Binding-site contacts:
Ligand atom C29 contacts residue VAL92 of chain 1.B at 3.9 Å (hydrophobic).
Ligand atom C11 contacts residue PRO28 of chain 1.B at 3.5 Å (hydrophobic).
Ligand atom C26 contacts residue VAL33 of chain 1.B at 3.8 Å (hydrophobic).
Ligand atom C23 contacts residue ASN86 of chain 1.B at 3.3 Å.
Ligand atom N25 contacts residue VAL33 of chain 1.B at 3.7 Å.
Ligand atom N13 contacts residue LEU38 of chain 1.B at 3.7 Å.
Ligand atom C12 contacts residue PRO28 of chain 1.B at 3.6 Å (hydrophobic).
Ligand atom C15 contacts residue LEU38 of chain 1.B at 3.6 Å (hydrophobic).
Ligand atom C27 contacts residue VAL33 of chain 1.B at 3.7 Å (hydrophobic).
Ligand atom C24 contacts residue ILE40 of chain 1.B at 3.8 Å (hydrophobic).
Ligand atom C27 contacts residue VAL92 of chain 1.B at 3.7 Å (hydrophobic).
Ligand atom C10 contacts residue PRO28 of chain 1.B at 3.8 Å (hydrophobic).
Ligand atom O6 contacts residue PRO28 of chain 1.B at 3.4 Å.
Ligand atom O28 contacts residue ASN86 of chain 1.B at 2.9 Å (h-bond).
Ligand atom C5 contacts residue ARG91 of chain 1.B at 3.7 Å.
Ligand atom N18 contacts residue LEU38 of chain 1.B at 3.7 Å.
Ligand atom C3 contacts residue LEU27 of chain 1.B at 3.8 Å (hydrophobic).
Ligand atom C26 contacts residue PRO28 of chain 1.B at 3.7 Å (hydrophobic).
Ligand atom C1 contacts residue ARG91 of chain 1.B at 3.5 Å.
Ligand atom C22 contacts residue LEU38 of chain 1.B at 3.5 Å (hydrophobic).
Ligand atom C29 contacts residue PHE29 of chain 1.B at 3.8 Å (hydrophobic).
Ligand atom C14 contacts residue LEU38 of chain 1.B at 3.7 Å (hydrophobic).
Ligand atom C29 contacts residue VAL33 of chain 1.B at 3.7 Å (hydrophobic).
Ligand atom O28 contacts residue VAL92 of chain 1.B at 3.9 Å.
Ligand atom N13 contacts residue PRO28 of chain 1.B at 3.7 Å.
Ligand atom C29 contacts residue PRO28 of chain 1.B at 3.5 Å (hydrophobic).
Ligand atom C16 contacts residue VAL92 of chain 1.B at 3.8 Å (hydrophobic).
Ligand atom C5 contacts residue PRO28 of chain 1.B at 3.9 Å (hydrophobic).
Ligand atom C26 contacts residue LEU38 of chain 1.B at 3.8 Å (hydrophobic).
Ligand atom C9 contacts residue LEU27 of chain 1.B at 3.5 Å (hydrophobic).
Ligand atom O6 contacts residue ARG91 of chain 1.B at 2.8 Å (salt-bridge).
Ligand atom C7 contacts residue PRO28 of chain 1.B at 3.9 Å (hydrophobic).
Ligand atom C22 contacts residue ILE40 of chain 1.B at 3.7 Å (hydrophobic).
Ligand atom N17 contacts residue VAL92 of chain 1.B at 3.7 Å.
Ligand atom C27 contacts residue ASN86 of chain 1.B at 3.9 Å.
Ligand atom C3 contacts residue PRO24 of chain 1.B at 3.6 Å (hydrophobic).
Ligand atom C2 contacts residue ARG91 of chain 1.B at 3.7 Å.
Ligand atom C8 contacts residue LEU27 of chain 1.B at 3.8 Å (hydrophobic).
Ligand atom C24 contacts residue ASN86 of chain 1.B at 3.8 Å.
Ligand atom C10 contacts residue LEU27 of chain 1.B at 3.8 Å (hydrophobic).

Sequence of chain 1.B:
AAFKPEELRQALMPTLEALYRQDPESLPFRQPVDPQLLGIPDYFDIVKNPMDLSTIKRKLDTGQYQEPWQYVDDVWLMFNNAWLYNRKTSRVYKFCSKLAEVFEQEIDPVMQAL

The protein below binds the small molecule below.
Small molecule (SMILES): CC(=O)N1CCc2c(c(Nc3cccc(C(=O)NC(C)C)c3)nn2CC2CC2)C1